Sequence of chain 1.B:
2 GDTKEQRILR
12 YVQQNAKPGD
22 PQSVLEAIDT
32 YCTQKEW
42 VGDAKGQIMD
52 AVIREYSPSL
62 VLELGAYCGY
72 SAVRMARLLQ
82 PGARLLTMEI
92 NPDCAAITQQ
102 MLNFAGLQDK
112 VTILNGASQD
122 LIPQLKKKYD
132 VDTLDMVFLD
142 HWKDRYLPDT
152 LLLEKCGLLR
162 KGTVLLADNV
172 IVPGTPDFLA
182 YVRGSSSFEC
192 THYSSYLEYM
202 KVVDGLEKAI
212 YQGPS

A small-molecule ligand and the protein it binds are described below.
Small molecule (SMILES): Cc1nc(C)c(-c2cc(C(=O)N3CCN(c4ccccc4)CC3)n[nH]2)s1

Binding-site contacts:
Ligand atom N6 contacts residue ALA118 of chain 1.B at 3.6 Å.
Ligand atom C1 contacts residue GLU90 of chain 1.B at 3.7 Å.
Ligand atom N6 contacts residue SER119 of chain 1.B at 2.9 Å (h-bond).
Ligand atom C4 contacts residue GLY66 of chain 1.B at 3.9 Å.
Ligand atom O14 contacts residue GLY66 of chain 1.B at 3.4 Å (h-bond).
Ligand atom O14 contacts residue TYR68 of chain 1.B at 3.4 Å.
Ligand atom C20 contacts residue SER119 of chain 1.B at 3.9 Å.
Ligand atom N9 contacts residue GLU90 of chain 1.B at 2.6 Å (salt-bridge).
Ligand atom C20 contacts residue MET89 of chain 1.B at 3.4 Å (hydrophobic).
Ligand atom C21 contacts residue GLN120 of chain 1.B at 3.8 Å.
Ligand atom C8 contacts residue GLY66 of chain 1.B at 4.0 Å.
Ligand atom N6 contacts residue HIS142 of chain 1.B at 3.9 Å.
Ligand atom C7 contacts residue SER119 of chain 1.B at 3.9 Å.
Ligand atom C2 contacts residue HIS142 of chain 1.B at 3.7 Å.
Ligand atom C12 contacts residue SER119 of chain 1.B at 3.8 Å.
Ligand atom C7 contacts residue HIS142 of chain 1.B at 4.1 Å.
Ligand atom N5 contacts residue GLU90 of chain 1.B at 3.2 Å (salt-bridge).
Ligand atom C1 contacts residue GLY66 of chain 1.B at 3.6 Å.
Ligand atom N9 contacts residue ILE91 of chain 1.B at 4.0 Å.
Ligand atom C20 contacts residue GLU90 of chain 1.B at 3.8 Å.
Ligand atom O14 contacts residue ASP141 of chain 1.B at 3.7 Å.
Ligand atom N5 contacts residue ILE91 of chain 1.B at 3.1 Å (h-bond).
Ligand atom C3 contacts residue ILE91 of chain 1.B at 3.9 Å (hydrophobic).
Ligand atom C3 contacts residue HIS142 of chain 1.B at 3.8 Å.
Ligand atom C4 contacts residue HIS142 of chain 1.B at 3.2 Å.
Ligand atom C21 contacts residue TRP143 of chain 1.B at 3.5 Å (hydrophobic).
Ligand atom C21 contacts residue ARG146 of chain 1.B at 4.1 Å.
Ligand atom C12 contacts residue TRP143 of chain 1.B at 4.0 Å (hydrophobic).
Ligand atom C17 contacts residue TYR68 of chain 1.B at 3.9 Å (hydrophobic).
Ligand atom C21 contacts residue ALA118 of chain 1.B at 4.0 Å (hydrophobic).
Ligand atom S10 contacts residue TRP143 of chain 1.B at 3.4 Å.
Ligand atom C12 contacts residue HIS142 of chain 1.B at 4.0 Å.
Ligand atom C16 contacts residue TRP143 of chain 1.B at 4.0 Å (hydrophobic).
Ligand atom N9 contacts residue GLY66 of chain 1.B at 3.8 Å.
Ligand atom C20 contacts residue GLY117 of chain 1.B at 3.6 Å.
Ligand atom C2 contacts residue ILE91 of chain 1.B at 3.7 Å (hydrophobic).
Ligand atom S10 contacts residue HIS142 of chain 1.B at 4.1 Å.
Ligand atom C7 contacts residue ILE91 of chain 1.B at 3.8 Å (hydrophobic).
Ligand atom C21 contacts residue SER119 of chain 1.B at 3.8 Å.
Ligand atom C20 contacts residue ILE91 of chain 1.B at 3.8 Å (hydrophobic).